Sequence of chain 3.A:
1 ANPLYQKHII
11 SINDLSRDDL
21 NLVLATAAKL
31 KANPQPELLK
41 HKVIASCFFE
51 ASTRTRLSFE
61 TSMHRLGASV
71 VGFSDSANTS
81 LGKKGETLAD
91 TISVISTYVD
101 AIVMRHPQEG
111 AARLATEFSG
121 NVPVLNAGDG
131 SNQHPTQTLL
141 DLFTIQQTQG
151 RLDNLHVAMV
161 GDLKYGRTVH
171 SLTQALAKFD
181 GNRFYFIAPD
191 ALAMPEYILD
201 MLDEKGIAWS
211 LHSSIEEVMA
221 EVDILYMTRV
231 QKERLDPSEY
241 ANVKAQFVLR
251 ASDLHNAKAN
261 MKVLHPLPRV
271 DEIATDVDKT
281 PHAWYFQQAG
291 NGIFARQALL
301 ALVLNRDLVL

Sequence of chain 2.A:
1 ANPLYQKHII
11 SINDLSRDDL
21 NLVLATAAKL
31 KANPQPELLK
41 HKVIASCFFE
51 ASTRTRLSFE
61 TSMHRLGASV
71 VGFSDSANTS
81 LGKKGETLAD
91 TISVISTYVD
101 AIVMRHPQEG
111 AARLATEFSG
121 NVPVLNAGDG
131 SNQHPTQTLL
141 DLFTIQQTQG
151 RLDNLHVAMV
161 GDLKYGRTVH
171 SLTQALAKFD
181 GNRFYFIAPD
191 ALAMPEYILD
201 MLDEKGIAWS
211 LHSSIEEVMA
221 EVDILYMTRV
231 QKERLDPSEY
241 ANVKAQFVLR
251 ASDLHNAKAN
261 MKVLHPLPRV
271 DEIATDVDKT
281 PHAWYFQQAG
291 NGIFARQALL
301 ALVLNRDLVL

Binding-site contacts:
Ligand atom C5 contacts residue GLN231 of chain 2.A at 3.8 Å.
Ligand atom O5 contacts residue ARG229 of chain 2.A at 2.7 Å (salt-bridge).
Ligand atom P contacts residue THR53 of chain 2.A at 3.8 Å.
Ligand atom C1 contacts residue LEU267 of chain 2.A at 3.8 Å (hydrophobic).
Ligand atom C1P contacts residue LEU267 of chain 2.A at 3.7 Å (hydrophobic).
Ligand atom O1P contacts residue SER52 of chain 2.A at 3.7 Å.
Ligand atom O3 contacts residue ARG167 of chain 2.A at 3.0 Å (salt-bridge).
Ligand atom O2P contacts residue THR53 of chain 2.A at 2.8 Å (h-bond).
Ligand atom N2 contacts residue LEU267 of chain 2.A at 3.1 Å (h-bond).
Ligand atom O3P contacts residue THR55 of chain 2.A at 2.7 Å (h-bond).
Ligand atom O3 contacts residue ARG105 of chain 2.A at 3.2 Å (salt-bridge).
Ligand atom O4 contacts residue LYS84 of chain 3.A at 2.6 Å (salt-bridge).
Ligand atom P contacts residue SER52 of chain 2.A at 3.7 Å.
Ligand atom O2P contacts residue ARG54 of chain 2.A at 3.1 Å (salt-bridge).
Ligand atom O3P contacts residue ARG54 of chain 2.A at 3.5 Å (salt-bridge).
Ligand atom O2 contacts residue ARG167 of chain 2.A at 2.7 Å (salt-bridge).
Ligand atom O2P contacts residue SER52 of chain 2.A at 3.8 Å.
Ligand atom O3P contacts residue SER52 of chain 2.A at 2.5 Å (h-bond).
Ligand atom C4 contacts residue ARG167 of chain 2.A at 3.5 Å.
Ligand atom O3 contacts residue LYS84 of chain 3.A at 3.1 Å (salt-bridge).
Ligand atom P contacts residue ARG105 of chain 2.A at 3.6 Å.
Ligand atom C1 contacts residue ARG105 of chain 2.A at 3.5 Å.
Ligand atom P contacts residue SER80 of chain 3.A at 3.6 Å.
Ligand atom O1 contacts residue THR55 of chain 2.A at 3.1 Å (h-bond).
Ligand atom C5 contacts residue LEU267 of chain 2.A at 3.7 Å (hydrophobic).
Ligand atom O2P contacts residue SER80 of chain 3.A at 2.9 Å (h-bond).
Ligand atom O1P contacts residue ARG105 of chain 2.A at 2.6 Å (salt-bridge).
Ligand atom O1P contacts residue SER80 of chain 3.A at 3.4 Å (h-bond).
Ligand atom O1P contacts residue LYS84 of chain 3.A at 3.0 Å (salt-bridge).
Ligand atom O1 contacts residue GLN137 of chain 2.A at 3.4 Å (h-bond).
Ligand atom O3P contacts residue ARG105 of chain 2.A at 3.3 Å (salt-bridge).
Ligand atom C5 contacts residue ARG229 of chain 2.A at 3.4 Å.
Ligand atom O5 contacts residue GLN231 of chain 2.A at 3.1 Å (h-bond).
Ligand atom C1 contacts residue HIS134 of chain 2.A at 3.7 Å.
Ligand atom O1 contacts residue ARG105 of chain 2.A at 2.7 Å (salt-bridge).
Ligand atom O1P contacts residue ALA51 of chain 2.A at 3.8 Å.
Ligand atom C3 contacts residue LEU267 of chain 2.A at 3.6 Å (hydrophobic).
Ligand atom O4 contacts residue ARG229 of chain 2.A at 2.9 Å (salt-bridge).
Ligand atom O1 contacts residue HIS134 of chain 2.A at 2.5 Å (h-bond).
Ligand atom O3P contacts residue THR53 of chain 2.A at 3.7 Å.

The small molecule below binds the protein below.
Small molecule (SMILES): O=C(O)C[C@H](NC(=O)CP(=O)(O)O)C(=O)O